Sequence of chain 1.A:
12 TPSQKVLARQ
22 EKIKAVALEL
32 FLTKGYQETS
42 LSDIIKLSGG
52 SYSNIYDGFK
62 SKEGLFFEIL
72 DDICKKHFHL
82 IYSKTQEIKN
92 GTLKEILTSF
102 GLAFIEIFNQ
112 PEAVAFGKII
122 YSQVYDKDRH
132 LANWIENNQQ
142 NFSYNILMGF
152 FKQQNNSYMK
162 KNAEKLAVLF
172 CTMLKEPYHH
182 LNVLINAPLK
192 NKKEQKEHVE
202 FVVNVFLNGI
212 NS

Binding-site contacts:
Ligand atom O3 contacts residue ILE108 of chain 1.A at 3.7 Å.
Ligand atom C19 contacts residue PHE117 of chain 1.A at 3.9 Å (hydrophobic).
Ligand atom C6 contacts residue ILE121 of chain 1.A at 4.1 Å (hydrophobic).
Ligand atom O12 contacts residue PHE109 of chain 1.A at 4.0 Å.
Ligand atom C4 contacts residue LEU71 of chain 1.A at 4.2 Å (hydrophobic).
Ligand atom C7 contacts residue LEU71 of chain 1.A at 4.0 Å (hydrophobic).
Ligand atom C19 contacts residue ALA114 of chain 1.A at 3.9 Å (hydrophobic).
Ligand atom C26 contacts residue GLN140 of chain 1.A at 3.3 Å.
Ligand atom O2S contacts residue GLN140 of chain 1.A at 3.3 Å (h-bond).
Ligand atom C19 contacts residue GLY118 of chain 1.A at 4.1 Å.
Ligand atom O7 contacts residue CYS75 of chain 1.A at 4.1 Å.
Ligand atom C25 contacts residue LEU182 of chain 2.A at 4.1 Å (hydrophobic).
Ligand atom O7 contacts residue TRP135 of chain 1.A at 4.0 Å.
Ligand atom C17 contacts residue HIS181 of chain 2.A at 4.0 Å.
Ligand atom O3 contacts residue HIS78 of chain 1.A at 2.7 Å (h-bond).
Ligand atom C21 contacts residue ILE136 of chain 1.A at 4.2 Å (hydrophobic).
Ligand atom C12 contacts residue LYS176 of chain 1.A at 3.2 Å.
Ligand atom O12 contacts residue LYS176 of chain 1.A at 2.8 Å (salt-bridge).
Ligand atom C6 contacts residue LEU71 of chain 1.A at 3.4 Å (hydrophobic).
Ligand atom C1 contacts residue PHE109 of chain 1.A at 3.0 Å (hydrophobic).
Ligand atom C16 contacts residue ILE136 of chain 1.A at 4.2 Å (hydrophobic).
Ligand atom C11 contacts residue PHE109 of chain 1.A at 3.6 Å (hydrophobic).
Ligand atom O2S contacts residue TYR145 of chain 1.A at 3.2 Å (h-bond).
Ligand atom C11 contacts residue HIS180 of chain 1.A at 3.9 Å.
Ligand atom C7 contacts residue ILE121 of chain 1.A at 4.0 Å (hydrophobic).
Ligand atom C18 contacts residue HIS181 of chain 2.A at 3.9 Å.
Ligand atom C11 contacts residue LYS176 of chain 1.A at 3.9 Å.
Ligand atom C3 contacts residue HIS78 of chain 1.A at 4.1 Å.
Ligand atom O2S contacts residue GLU165 of chain 1.A at 3.7 Å.
Ligand atom O3 contacts residue ILE74 of chain 1.A at 3.9 Å.
Ligand atom C19 contacts residue ILE121 of chain 1.A at 4.0 Å (hydrophobic).
Ligand atom C2 contacts residue PHE109 of chain 1.A at 3.6 Å (hydrophobic).
Ligand atom O1S contacts residue LEU182 of chain 2.A at 3.9 Å.
Ligand atom S26 contacts residue GLN140 of chain 1.A at 3.4 Å (h-bond).
Ligand atom O3S contacts residue GLN140 of chain 1.A at 3.0 Å (h-bond).
Ligand atom C8 contacts residue ILE121 of chain 1.A at 3.9 Å (hydrophobic).
Ligand atom C26 contacts residue TYR145 of chain 1.A at 3.9 Å (hydrophobic).
Ligand atom N24 contacts residue TYR145 of chain 1.A at 4.1 Å.
Ligand atom C2 contacts residue ALA114 of chain 1.A at 3.8 Å (hydrophobic).
Ligand atom O7 contacts residue PHE143 of chain 1.A at 4.1 Å.

The small molecule below binds the protein below.
Small molecule (SMILES): C[C@H](CCC(=O)NCCS(=O)(=O)O)[C@H]1CC[C@H]2[C@@H]3[C@H](O)C[C@@H]4C[C@H](O)CC[C@]4(C)[C@H]3C[C@H](O)[C@]12C

Sequence of chain 2.A:
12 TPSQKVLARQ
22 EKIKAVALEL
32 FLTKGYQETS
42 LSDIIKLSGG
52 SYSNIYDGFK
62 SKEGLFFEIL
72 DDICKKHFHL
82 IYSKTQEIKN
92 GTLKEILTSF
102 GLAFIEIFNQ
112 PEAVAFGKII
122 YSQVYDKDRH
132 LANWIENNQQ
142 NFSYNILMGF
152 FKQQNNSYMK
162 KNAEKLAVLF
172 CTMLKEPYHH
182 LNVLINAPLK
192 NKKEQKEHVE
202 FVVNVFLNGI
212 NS